A small-molecule ligand and the protein it binds are described below.
Small molecule (SMILES): CCCCCCCCCCO[C@@H]1O[C@H](CO)[C@@H](O[C@H]2O[C@H](CO)[C@@H](O)[C@H](O)[C@H]2O)[C@H](O)[C@H]1O

Sequence of chain 1.N:
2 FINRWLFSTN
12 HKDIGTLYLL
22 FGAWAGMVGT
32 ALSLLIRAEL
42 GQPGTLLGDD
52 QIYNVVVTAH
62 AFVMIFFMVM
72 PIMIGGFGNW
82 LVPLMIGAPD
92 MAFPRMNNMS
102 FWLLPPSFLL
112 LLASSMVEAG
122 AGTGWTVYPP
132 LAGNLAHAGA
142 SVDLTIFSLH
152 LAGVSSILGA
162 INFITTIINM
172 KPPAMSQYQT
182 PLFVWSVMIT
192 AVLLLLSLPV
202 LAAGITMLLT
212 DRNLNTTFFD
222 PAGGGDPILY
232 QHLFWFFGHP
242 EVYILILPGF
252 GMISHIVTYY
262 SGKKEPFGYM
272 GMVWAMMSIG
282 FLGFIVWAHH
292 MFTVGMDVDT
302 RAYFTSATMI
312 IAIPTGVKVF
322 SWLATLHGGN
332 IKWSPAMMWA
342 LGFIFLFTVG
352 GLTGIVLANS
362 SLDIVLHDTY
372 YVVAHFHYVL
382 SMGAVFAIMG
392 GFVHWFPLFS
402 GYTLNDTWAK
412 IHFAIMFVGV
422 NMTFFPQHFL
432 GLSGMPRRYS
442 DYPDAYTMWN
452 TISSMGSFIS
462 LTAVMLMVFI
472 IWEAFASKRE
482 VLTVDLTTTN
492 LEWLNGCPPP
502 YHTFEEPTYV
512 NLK

Sequence of chain 1.Z:
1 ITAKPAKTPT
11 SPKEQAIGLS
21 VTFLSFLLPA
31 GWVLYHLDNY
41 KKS

Binding-site contacts:
Ligand atom O61 contacts residue TRP98 of chain 1.Q at 3.0 Å (h-bond).
Ligand atom O6 contacts residue TYR35 of chain 1.Z at 2.8 Å (h-bond).
Ligand atom C57 contacts residue TYR35 of chain 1.Z at 4.0 Å (hydrophobic).
Ligand atom O16 contacts residue LEU28 of chain 1.Z at 3.9 Å.
Ligand atom C1 contacts residue TRP32 of chain 1.Z at 3.6 Å (hydrophobic).
Ligand atom O3 contacts residue HIS36 of chain 1.Z at 3.5 Å.
Ligand atom C57 contacts residue TRP98 of chain 1.Q at 3.5 Å (hydrophobic).
Ligand atom O55 contacts residue TRP32 of chain 1.Z at 3.3 Å.
Ligand atom C1 contacts residue LEU28 of chain 1.Z at 3.9 Å (hydrophobic).
Ligand atom O49 contacts residue LEU28 of chain 1.Z at 2.9 Å (h-bond).
Ligand atom O16 contacts residue TRP98 of chain 1.Q at 3.9 Å.
Ligand atom C18 contacts residue TRP98 of chain 1.Q at 4.1 Å (hydrophobic).
Ligand atom C11 contacts residue TYR35 of chain 1.Z at 3.8 Å (hydrophobic).
Ligand atom O16 contacts residue GLY31 of chain 1.Z at 3.7 Å.
Ligand atom C10 contacts residue TYR35 of chain 1.Z at 3.5 Å (hydrophobic).
Ligand atom C5 contacts residue TYR35 of chain 1.Z at 4.0 Å (hydrophobic).
Ligand atom C1 contacts residue GLY31 of chain 1.Z at 3.7 Å.
Ligand atom O1 contacts residue TYR35 of chain 1.Z at 3.1 Å.
Ligand atom C43 contacts residue PHE459 of chain 1.N at 3.9 Å (hydrophobic).
Ligand atom O49 contacts residue TRP32 of chain 1.Z at 3.6 Å (h-bond).
Ligand atom O5 contacts residue TRP98 of chain 1.Q at 3.3 Å.
Ligand atom C40 contacts residue LEU462 of chain 1.N at 3.9 Å (hydrophobic).
Ligand atom C18 contacts residue LEU28 of chain 1.Z at 3.8 Å (hydrophobic).
Ligand atom C43 contacts residue LEU35 of chain 1.N at 4.0 Å (hydrophobic).
Ligand atom C43 contacts residue LEU34 of chain 1.Z at 4.0 Å (hydrophobic).
Ligand atom C25 contacts residue TRP98 of chain 1.Q at 3.9 Å (hydrophobic).
Ligand atom C25 contacts residue LEU95 of chain 1.Q at 3.9 Å (hydrophobic).
Ligand atom O3 contacts residue TRP32 of chain 1.Z at 4.0 Å.
Ligand atom C22 contacts residue TRP98 of chain 1.Q at 3.4 Å (hydrophobic).
Ligand atom O61 contacts residue TYR102 of chain 1.Q at 3.7 Å.
Ligand atom C28 contacts residue LEU27 of chain 1.Z at 3.8 Å (hydrophobic).
Ligand atom C9 contacts residue TYR35 of chain 1.Z at 3.9 Å (hydrophobic).
Ligand atom C6 contacts residue LEU28 of chain 1.Z at 4.0 Å (hydrophobic).
Ligand atom C34 contacts residue PHE459 of chain 1.N at 4.0 Å (hydrophobic).
Ligand atom C34 contacts residue LEU27 of chain 1.Z at 4.0 Å (hydrophobic).
Ligand atom O16 contacts residue LEU27 of chain 1.Z at 4.1 Å.
Ligand atom C37 contacts residue ALA30 of chain 1.Z at 4.0 Å (hydrophobic).
Ligand atom C19 contacts residue LEU27 of chain 1.Z at 3.7 Å (hydrophobic).
Ligand atom C31 contacts residue TRP98 of chain 1.Q at 3.6 Å (hydrophobic).
Ligand atom O49 contacts residue GLY31 of chain 1.Z at 4.1 Å.

Sequence of chain 1.Y:
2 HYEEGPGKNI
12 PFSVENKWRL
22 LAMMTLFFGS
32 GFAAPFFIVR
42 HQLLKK

Sequence of chain 1.Q:
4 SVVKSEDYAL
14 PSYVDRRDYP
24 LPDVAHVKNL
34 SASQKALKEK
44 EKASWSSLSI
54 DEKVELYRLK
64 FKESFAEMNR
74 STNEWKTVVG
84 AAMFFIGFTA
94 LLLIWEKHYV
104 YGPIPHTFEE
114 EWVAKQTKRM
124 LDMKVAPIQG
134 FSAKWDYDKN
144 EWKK